A small-molecule ligand and the protein it binds are described below.
Small molecule (SMILES): OC[C@H]1O[C@@H](O)[C@H](O)[C@@H](O)[C@@H]1O

Binding-site contacts:
Ligand atom O6 contacts residue PRO606 of chain 1.C at 4.1 Å.
Ligand atom C4 contacts residue PRO606 of chain 1.C at 4.4 Å (hydrophobic).
Ligand atom C5 contacts residue GLY603 of chain 1.C at 4.2 Å.
Ligand atom C3 contacts residue ASN628 of chain 1.C at 3.5 Å.
Ligand atom C6 contacts residue ASN593 of chain 1.C at 4.0 Å.
Ligand atom C4 contacts residue GLY603 of chain 1.C at 4.5 Å.
Ligand atom O4 contacts residue PRO606 of chain 1.C at 3.3 Å.
Ligand atom C4 contacts residue ASN628 of chain 1.C at 3.8 Å.
Ligand atom O3 contacts residue ASN628 of chain 1.C at 2.5 Å (h-bond).
Ligand atom C5 contacts residue PRO606 of chain 1.C at 4.2 Å (hydrophobic).
Ligand atom O4 contacts residue ASP590 of chain 1.C at 2.8 Å (salt-bridge).
Ligand atom C6 contacts residue PRO606 of chain 1.C at 3.8 Å (hydrophobic).
Ligand atom C6 contacts residue ASP590 of chain 1.C at 3.6 Å.
Ligand atom O4 contacts residue ASN628 of chain 1.C at 3.2 Å (h-bond).
Ligand atom O4 contacts residue GLY603 of chain 1.C at 4.3 Å.
Ligand atom C4 contacts residue ASP590 of chain 1.C at 3.3 Å.
Ligand atom O6 contacts residue ASN593 of chain 1.C at 4.1 Å.
Ligand atom O6 contacts residue THR604 of chain 1.C at 4.0 Å.
Ligand atom C5 contacts residue ASP590 of chain 1.C at 4.1 Å.
Ligand atom C3 contacts residue GLY603 of chain 1.C at 4.2 Å.

Sequence of chain 1.C:
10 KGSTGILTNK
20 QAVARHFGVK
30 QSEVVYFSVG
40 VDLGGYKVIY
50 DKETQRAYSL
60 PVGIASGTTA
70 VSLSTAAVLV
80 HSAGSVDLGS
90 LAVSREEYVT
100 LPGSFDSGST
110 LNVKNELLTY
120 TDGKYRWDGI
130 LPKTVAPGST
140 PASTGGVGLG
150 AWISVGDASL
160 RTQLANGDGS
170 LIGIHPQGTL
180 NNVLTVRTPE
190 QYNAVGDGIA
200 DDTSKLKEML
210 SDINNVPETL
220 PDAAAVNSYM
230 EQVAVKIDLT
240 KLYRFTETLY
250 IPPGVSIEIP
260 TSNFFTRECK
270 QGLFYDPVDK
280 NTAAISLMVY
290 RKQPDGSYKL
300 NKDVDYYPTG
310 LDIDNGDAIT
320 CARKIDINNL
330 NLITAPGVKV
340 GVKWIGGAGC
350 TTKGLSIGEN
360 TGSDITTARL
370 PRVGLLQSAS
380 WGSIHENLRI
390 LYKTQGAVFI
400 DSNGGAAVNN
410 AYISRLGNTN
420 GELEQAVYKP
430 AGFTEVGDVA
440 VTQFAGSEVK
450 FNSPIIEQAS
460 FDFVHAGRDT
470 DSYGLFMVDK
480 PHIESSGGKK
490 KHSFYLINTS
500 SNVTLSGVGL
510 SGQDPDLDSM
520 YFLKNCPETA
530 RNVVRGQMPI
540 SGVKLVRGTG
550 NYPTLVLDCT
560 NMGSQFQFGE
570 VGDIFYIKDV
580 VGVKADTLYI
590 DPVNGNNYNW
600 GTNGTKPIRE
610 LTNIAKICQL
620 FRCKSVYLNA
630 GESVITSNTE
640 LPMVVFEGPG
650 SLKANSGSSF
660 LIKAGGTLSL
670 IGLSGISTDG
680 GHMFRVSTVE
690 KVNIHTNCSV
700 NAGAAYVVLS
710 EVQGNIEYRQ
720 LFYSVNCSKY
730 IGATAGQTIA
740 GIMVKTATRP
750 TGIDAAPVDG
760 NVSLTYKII